This small molecule binds to this protein.
Small molecule (SMILES): CC(=O)N1CCc2c(Cl)cccc21

Sequence of chain 1.A:
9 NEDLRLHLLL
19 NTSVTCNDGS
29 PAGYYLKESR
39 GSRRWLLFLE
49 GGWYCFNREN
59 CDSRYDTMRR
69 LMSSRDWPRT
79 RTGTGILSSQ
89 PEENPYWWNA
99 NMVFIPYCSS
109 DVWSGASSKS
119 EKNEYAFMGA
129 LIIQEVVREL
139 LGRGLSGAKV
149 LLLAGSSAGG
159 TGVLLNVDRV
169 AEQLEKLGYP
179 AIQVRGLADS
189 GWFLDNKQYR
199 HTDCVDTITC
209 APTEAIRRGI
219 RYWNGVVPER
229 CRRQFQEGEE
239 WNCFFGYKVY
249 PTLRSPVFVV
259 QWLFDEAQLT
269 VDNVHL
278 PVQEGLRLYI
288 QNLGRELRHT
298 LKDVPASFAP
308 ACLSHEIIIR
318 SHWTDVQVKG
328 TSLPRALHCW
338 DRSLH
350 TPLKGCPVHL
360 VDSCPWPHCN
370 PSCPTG

Binding-site contacts:
Ligand atom C12 contacts residue TYR52 of chain 1.A at 3.6 Å (hydrophobic).
Ligand atom C06 contacts residue VAL269 of chain 1.A at 4.2 Å (hydrophobic).
Ligand atom C02 contacts residue TRP51 of chain 1.A at 4.0 Å (hydrophobic).
Ligand atom C05 contacts residue PHE191 of chain 1.A at 3.6 Å (hydrophobic).
Ligand atom C02 contacts residue TYR52 of chain 1.A at 4.2 Å (hydrophobic).
Ligand atom N04 contacts residue TYR52 of chain 1.A at 3.8 Å.
Ligand atom C10 contacts residue VAL110 of chain 1.A at 3.6 Å (hydrophobic).
Ligand atom C08 contacts residue ILE214 of chain 1.A at 3.9 Å (hydrophobic).
Ligand atom C02 contacts residue PHE191 of chain 1.A at 4.0 Å (hydrophobic).
Ligand atom C01 contacts residue ALA265 of chain 1.A at 3.6 Å (hydrophobic).
Ligand atom C08 contacts residue PHE191 of chain 1.A at 3.4 Å (hydrophobic).
Ligand atom O03 contacts residue SER155 of chain 1.A at 3.5 Å (h-bond).
Ligand atom C01 contacts residue SER155 of chain 1.A at 3.5 Å.
Ligand atom CL13 contacts residue ILE214 of chain 1.A at 3.5 Å.
Ligand atom C10 contacts residue THR159 of chain 1.A at 3.5 Å.
Ligand atom C10 contacts residue PHE191 of chain 1.A at 3.9 Å (hydrophobic).
Ligand atom C06 contacts residue TYR52 of chain 1.A at 4.1 Å (hydrophobic).
Ligand atom CL13 contacts residue PRO210 of chain 1.A at 3.6 Å.
Ligand atom CL13 contacts residue PHE243 of chain 1.A at 3.6 Å.
Ligand atom C12 contacts residue PHE191 of chain 1.A at 3.4 Å (hydrophobic).
Ligand atom C11 contacts residue THR159 of chain 1.A at 4.0 Å.
Ligand atom O03 contacts residue ALA156 of chain 1.A at 3.5 Å.
Ligand atom C05 contacts residue TRP51 of chain 1.A at 3.9 Å (hydrophobic).
Ligand atom C07 contacts residue TYR52 of chain 1.A at 4.1 Å (hydrophobic).
Ligand atom C02 contacts residue SER155 of chain 1.A at 3.7 Å.
Ligand atom O03 contacts residue TYR52 of chain 1.A at 4.2 Å.
Ligand atom C09 contacts residue PHE191 of chain 1.A at 3.7 Å (hydrophobic).
Ligand atom C11 contacts residue TYR52 of chain 1.A at 3.9 Å (hydrophobic).
Ligand atom C11 contacts residue PHE191 of chain 1.A at 3.6 Å (hydrophobic).
Ligand atom CL13 contacts residue PHE191 of chain 1.A at 3.8 Å.
Ligand atom C09 contacts residue ILE214 of chain 1.A at 3.8 Å (hydrophobic).
Ligand atom C06 contacts residue PHE191 of chain 1.A at 3.9 Å (hydrophobic).
Ligand atom C05 contacts residue VAL269 of chain 1.A at 4.2 Å (hydrophobic).
Ligand atom C11 contacts residue VAL110 of chain 1.A at 4.3 Å (hydrophobic).
Ligand atom C07 contacts residue PHE191 of chain 1.A at 3.5 Å (hydrophobic).
Ligand atom N04 contacts residue PHE191 of chain 1.A at 3.5 Å.
Ligand atom C09 contacts residue THR159 of chain 1.A at 4.0 Å.
Ligand atom C11 contacts residue ALA156 of chain 1.A at 4.2 Å (hydrophobic).
Ligand atom C01 contacts residue TRP51 of chain 1.A at 3.3 Å (hydrophobic).
Ligand atom O03 contacts residue TRP51 of chain 1.A at 3.8 Å.